Binding-site contacts:
Ligand atom C31 contacts residue TRP86 of chain 1.A at 3.4 Å (hydrophobic).
Ligand atom C13 contacts residue TYR72 of chain 1.A at 3.5 Å (hydrophobic).
Ligand atom N5 contacts residue GLY121 of chain 1.A at 3.5 Å.
Ligand atom C20 contacts residue TYR341 of chain 1.A at 3.5 Å (hydrophobic).
Ligand atom N6 contacts residue GLY122 of chain 1.A at 3.6 Å (h-bond).
Ligand atom N3 contacts residue TYR341 of chain 1.A at 3.5 Å.
Ligand atom C42 contacts residue GLU202 of chain 1.A at 3.2 Å.
Ligand atom C28 contacts residue TYR124 of chain 1.A at 3.3 Å (hydrophobic).
Ligand atom C34 contacts residue HIS447 of chain 1.A at 3.1 Å.
Ligand atom C14 contacts residue TYR72 of chain 1.A at 3.4 Å (hydrophobic).
Ligand atom C18 contacts residue TYR341 of chain 1.A at 3.5 Å (hydrophobic).
Ligand atom N2 contacts residue SER293 of chain 1.A at 2.6 Å (h-bond).
Ligand atom C33 contacts residue TRP86 of chain 1.A at 3.5 Å (hydrophobic).
Ligand atom N1 contacts residue TYR72 of chain 1.A at 2.8 Å (h-bond).
Ligand atom C33 contacts residue HIS447 of chain 1.A at 3.4 Å.
Ligand atom C36 contacts residue TYR337 of chain 1.A at 3.3 Å (hydrophobic).
Ligand atom C39 contacts residue TRP86 of chain 1.A at 3.7 Å (hydrophobic).
Ligand atom C38 contacts residue GLU202 of chain 1.A at 3.4 Å.
Ligand atom C27 contacts residue PHE338 of chain 1.A at 3.5 Å (hydrophobic).
Ligand atom C14 contacts residue TYR124 of chain 1.A at 3.4 Å (hydrophobic).
Ligand atom C17 contacts residue TYR341 of chain 1.A at 3.5 Å (hydrophobic).
Ligand atom C34 contacts residue TYR449 of chain 1.A at 3.7 Å (hydrophobic).
Ligand atom C36 contacts residue TRP439 of chain 1.A at 3.4 Å (hydrophobic).
Ligand atom C6 contacts residue TRP286 of chain 1.A at 3.6 Å (hydrophobic).
Ligand atom C5 contacts residue TRP286 of chain 1.A at 3.6 Å (hydrophobic).
Ligand atom C1 contacts residue TYR72 of chain 1.A at 3.5 Å (hydrophobic).
Ligand atom C27 contacts residue PHE297 of chain 1.A at 3.6 Å (hydrophobic).
Ligand atom C21 contacts residue TRP286 of chain 1.A at 3.6 Å (hydrophobic).
Ligand atom C3 contacts residue TRP286 of chain 1.A at 3.3 Å (hydrophobic).
Ligand atom C30 contacts residue TRP86 of chain 1.A at 3.5 Å (hydrophobic).
Ligand atom C25 contacts residue TYR337 of chain 1.A at 3.4 Å (hydrophobic).
Ligand atom C32 contacts residue TYR337 of chain 1.A at 3.3 Å (hydrophobic).
Ligand atom C35 contacts residue TYR337 of chain 1.A at 3.4 Å (hydrophobic).
Ligand atom C9 contacts residue TYR72 of chain 1.A at 3.3 Å (hydrophobic).
Ligand atom N8 contacts residue HIS447 of chain 1.A at 2.9 Å (h-bond).
Ligand atom C15 contacts residue ASP74 of chain 1.A at 3.3 Å.
Ligand atom C32 contacts residue TRP86 of chain 1.A at 3.4 Å (hydrophobic).
Ligand atom C4 contacts residue TRP286 of chain 1.A at 3.5 Å (hydrophobic).
Ligand atom C41 contacts residue TRP86 of chain 1.A at 3.6 Å (hydrophobic).
Ligand atom N7 contacts residue TRP86 of chain 1.A at 3.5 Å.

Sequence of chain 1.A:
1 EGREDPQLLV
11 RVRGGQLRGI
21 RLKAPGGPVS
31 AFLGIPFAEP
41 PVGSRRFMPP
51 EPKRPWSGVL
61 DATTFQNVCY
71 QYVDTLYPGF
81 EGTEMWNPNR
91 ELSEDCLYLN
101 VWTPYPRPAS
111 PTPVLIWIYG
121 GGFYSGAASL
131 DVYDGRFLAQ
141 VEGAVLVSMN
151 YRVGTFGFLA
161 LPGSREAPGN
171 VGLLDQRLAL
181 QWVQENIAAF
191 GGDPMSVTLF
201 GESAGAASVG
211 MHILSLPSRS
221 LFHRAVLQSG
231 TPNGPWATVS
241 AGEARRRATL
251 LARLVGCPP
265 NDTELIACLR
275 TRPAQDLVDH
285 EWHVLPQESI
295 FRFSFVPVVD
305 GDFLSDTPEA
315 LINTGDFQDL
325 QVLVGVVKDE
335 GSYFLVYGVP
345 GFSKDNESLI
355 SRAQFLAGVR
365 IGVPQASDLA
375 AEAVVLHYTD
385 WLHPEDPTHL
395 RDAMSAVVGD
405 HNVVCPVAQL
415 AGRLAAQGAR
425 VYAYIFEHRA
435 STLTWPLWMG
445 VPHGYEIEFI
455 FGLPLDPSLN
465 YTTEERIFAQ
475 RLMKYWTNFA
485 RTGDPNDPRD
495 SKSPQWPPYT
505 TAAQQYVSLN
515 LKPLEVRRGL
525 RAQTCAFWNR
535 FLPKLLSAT

This protein binds this small molecule.
Small molecule (SMILES): Nc1ccc2c(c1)c(-c1ccccc1)[n+](CCCCCc1cnnn1CCNc1c3c(nc4ccccc14)CCCC3)c1cc(N)ccc21